This protein binds this small molecule.
Small molecule (SMILES): CC(=O)N[C@@H]1[C@@H](O)[C@H](O)[C@@H](CO)O[C@H]1O

Sequence of chain 1.K:
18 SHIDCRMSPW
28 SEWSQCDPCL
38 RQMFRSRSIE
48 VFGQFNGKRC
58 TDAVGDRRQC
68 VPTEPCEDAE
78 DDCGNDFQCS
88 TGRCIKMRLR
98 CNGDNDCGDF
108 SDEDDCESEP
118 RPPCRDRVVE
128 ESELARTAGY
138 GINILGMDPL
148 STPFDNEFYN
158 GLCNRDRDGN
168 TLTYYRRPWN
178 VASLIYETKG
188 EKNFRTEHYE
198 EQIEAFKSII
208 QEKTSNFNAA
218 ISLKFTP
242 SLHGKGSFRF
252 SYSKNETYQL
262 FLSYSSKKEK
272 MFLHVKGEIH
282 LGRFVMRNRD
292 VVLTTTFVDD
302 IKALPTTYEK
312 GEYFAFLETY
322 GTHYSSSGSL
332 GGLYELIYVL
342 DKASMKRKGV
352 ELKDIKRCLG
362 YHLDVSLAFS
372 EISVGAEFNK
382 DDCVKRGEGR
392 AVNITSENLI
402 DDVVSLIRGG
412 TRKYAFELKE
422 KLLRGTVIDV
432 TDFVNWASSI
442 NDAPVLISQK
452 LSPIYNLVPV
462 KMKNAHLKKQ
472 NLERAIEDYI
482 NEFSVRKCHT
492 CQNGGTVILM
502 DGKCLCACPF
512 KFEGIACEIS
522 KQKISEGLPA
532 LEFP

Binding-site contacts:
Ligand atom C1 contacts residue ASN256 of chain 1.K at 1.4 Å.
Ligand atom C8 contacts residue GLU209 of chain 1.K at 3.2 Å.
Ligand atom C3 contacts residue ASN256 of chain 1.K at 3.8 Å.
Ligand atom C5 contacts residue ASP355 of chain 1.K at 3.5 Å.
Ligand atom C1 contacts residue THR258 of chain 1.K at 3.8 Å.
Ligand atom C4 contacts residue ASN256 of chain 1.K at 4.3 Å.
Ligand atom C6 contacts residue LYS357 of chain 1.K at 3.5 Å.
Ligand atom N2 contacts residue THR258 of chain 1.K at 4.0 Å.
Ligand atom O6 contacts residue ASP355 of chain 1.K at 4.3 Å.
Ligand atom C6 contacts residue ASN256 of chain 1.K at 4.5 Å.
Ligand atom C8 contacts residue THR211 of chain 1.K at 4.2 Å.
Ligand atom C8 contacts residue ASN256 of chain 1.K at 4.4 Å.
Ligand atom C7 contacts residue THR211 of chain 1.K at 4.4 Å.
Ligand atom O7 contacts residue ASN256 of chain 1.K at 3.4 Å (h-bond).
Ligand atom C2 contacts residue ASN256 of chain 1.K at 2.4 Å.
Ligand atom O5 contacts residue ASP355 of chain 1.K at 4.1 Å.
Ligand atom C2 contacts residue THR258 of chain 1.K at 4.4 Å.
Ligand atom N2 contacts residue ASN256 of chain 1.K at 2.8 Å (h-bond).
Ligand atom C6 contacts residue ASP355 of chain 1.K at 3.2 Å.
Ligand atom C5 contacts residue ASN256 of chain 1.K at 3.7 Å.
Ligand atom O5 contacts residue ASN256 of chain 1.K at 2.4 Å (h-bond).
Ligand atom C7 contacts residue ASN256 of chain 1.K at 3.3 Å.
Ligand atom O6 contacts residue LYS357 of chain 1.K at 3.4 Å (salt-bridge).
Ligand atom O7 contacts residue THR211 of chain 1.K at 4.3 Å.